Binding-site contacts:
Ligand atom C16 contacts residue GLU159 of chain 2.B at 3.4 Å.
Ligand atom C16 contacts residue PHE76 of chain 2.B at 4.0 Å (hydrophobic).
Ligand atom C20 contacts residue CYS217 of chain 2.B at 3.8 Å (hydrophobic).
Ligand atom C23 contacts residue TYR77 of chain 2.B at 4.0 Å (hydrophobic).
Ligand atom C16 contacts residue CYS299 of chain 2.B at 3.8 Å (hydrophobic).
Ligand atom N15 contacts residue GLU159 of chain 2.B at 2.5 Å (salt-bridge).
Ligand atom O13 contacts residue VAL30 of chain 2.B at 3.4 Å.
Ligand atom C20 contacts residue CYS300 of chain 2.B at 4.0 Å (hydrophobic).
Ligand atom O25 contacts residue TRP44 of chain 2.B at 3.3 Å.
Ligand atom O24 contacts residue TRP44 of chain 2.B at 2.9 Å (h-bond).
Ligand atom C20 contacts residue PHE76 of chain 2.B at 3.8 Å (hydrophobic).
Ligand atom C14 contacts residue GLU159 of chain 2.B at 3.2 Å.
Ligand atom C21 contacts residue TYR160 of chain 2.B at 3.9 Å (hydrophobic).
Ligand atom O24 contacts residue PHE267 of chain 2.B at 2.8 Å.
Ligand atom C20 contacts residue TYR160 of chain 2.B at 3.3 Å (hydrophobic).
Ligand atom C20 contacts residue ZN1 of chain 2.F at 3.6 Å.
Ligand atom O24 contacts residue HIS338 of chain 2.A at 2.8 Å (h-bond).
Ligand atom C19 contacts residue ZN1 of chain 2.F at 3.1 Å.
Ligand atom C17 contacts residue PHE76 of chain 2.B at 3.6 Å (hydrophobic).
Ligand atom O13 contacts residue PHE29 of chain 2.B at 3.5 Å (h-bond).
Ligand atom S18 contacts residue TYR160 of chain 2.B at 3.6 Å.
Ligand atom C23 contacts residue HIS338 of chain 2.A at 3.5 Å.
Ligand atom C17 contacts residue ZN1 of chain 2.F at 3.5 Å.
Ligand atom O11 contacts residue PHE29 of chain 2.B at 2.9 Å (h-bond).
Ligand atom C22 contacts residue TYR160 of chain 2.B at 3.0 Å (hydrophobic).
Ligand atom C19 contacts residue PHE76 of chain 2.B at 3.3 Å (hydrophobic).
Ligand atom S18 contacts residue CYS299 of chain 2.B at 3.7 Å.
Ligand atom C23 contacts residue TRP44 of chain 2.B at 3.4 Å (hydrophobic).
Ligand atom S18 contacts residue PHE76 of chain 2.B at 3.7 Å.
Ligand atom O11 contacts residue GLY27 of chain 2.B at 3.3 Å (h-bond).
Ligand atom O25 contacts residue TYR77 of chain 2.B at 2.9 Å (h-bond).
Ligand atom C12 contacts residue PHE29 of chain 2.B at 3.5 Å (hydrophobic).
Ligand atom C23 contacts residue PHE267 of chain 2.B at 3.9 Å (hydrophobic).
Ligand atom N15 contacts residue GLN72 of chain 2.B at 3.3 Å (h-bond).
Ligand atom O11 contacts residue GLY28 of chain 2.B at 3.4 Å.
Ligand atom O25 contacts residue HIS338 of chain 2.A at 3.6 Å.
Ligand atom S18 contacts residue ZN1 of chain 2.F at 2.3 Å.
Ligand atom C19 contacts residue CYS300 of chain 2.B at 3.5 Å (hydrophobic).
Ligand atom S18 contacts residue CYS300 of chain 2.B at 3.7 Å.
Ligand atom S18 contacts residue CYS217 of chain 2.B at 3.8 Å.

Sequence of chain 2.A:
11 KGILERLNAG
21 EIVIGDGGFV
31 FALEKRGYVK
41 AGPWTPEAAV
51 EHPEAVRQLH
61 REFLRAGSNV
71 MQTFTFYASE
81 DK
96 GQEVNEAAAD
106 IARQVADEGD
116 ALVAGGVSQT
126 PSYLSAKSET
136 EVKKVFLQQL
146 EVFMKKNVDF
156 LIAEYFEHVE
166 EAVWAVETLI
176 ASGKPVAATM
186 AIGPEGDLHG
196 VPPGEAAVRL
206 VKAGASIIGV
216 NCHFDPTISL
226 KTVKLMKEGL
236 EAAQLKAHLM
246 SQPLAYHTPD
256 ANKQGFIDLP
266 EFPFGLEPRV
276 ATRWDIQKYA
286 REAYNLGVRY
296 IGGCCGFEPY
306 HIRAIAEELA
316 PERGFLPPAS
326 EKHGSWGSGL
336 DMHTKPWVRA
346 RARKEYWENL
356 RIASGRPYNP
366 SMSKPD

Sequence of chain 2.B:
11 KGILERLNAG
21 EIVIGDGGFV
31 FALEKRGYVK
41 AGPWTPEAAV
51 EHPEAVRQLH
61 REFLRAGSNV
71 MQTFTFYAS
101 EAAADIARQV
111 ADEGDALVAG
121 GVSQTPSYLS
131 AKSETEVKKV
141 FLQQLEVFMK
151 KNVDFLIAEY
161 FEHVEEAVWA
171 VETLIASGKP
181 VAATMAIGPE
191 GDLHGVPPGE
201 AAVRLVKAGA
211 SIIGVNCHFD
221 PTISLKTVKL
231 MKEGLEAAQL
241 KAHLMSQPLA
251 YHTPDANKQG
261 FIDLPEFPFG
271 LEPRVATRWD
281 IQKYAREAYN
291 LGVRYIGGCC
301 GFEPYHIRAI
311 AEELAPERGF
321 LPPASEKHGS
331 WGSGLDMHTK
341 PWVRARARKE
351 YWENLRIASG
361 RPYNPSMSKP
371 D

The protein below binds the small molecule below.
Small molecule (SMILES): N[C@@H](CCSCCCCC(=O)O)C(=O)O